Sequence of chain 2.A:
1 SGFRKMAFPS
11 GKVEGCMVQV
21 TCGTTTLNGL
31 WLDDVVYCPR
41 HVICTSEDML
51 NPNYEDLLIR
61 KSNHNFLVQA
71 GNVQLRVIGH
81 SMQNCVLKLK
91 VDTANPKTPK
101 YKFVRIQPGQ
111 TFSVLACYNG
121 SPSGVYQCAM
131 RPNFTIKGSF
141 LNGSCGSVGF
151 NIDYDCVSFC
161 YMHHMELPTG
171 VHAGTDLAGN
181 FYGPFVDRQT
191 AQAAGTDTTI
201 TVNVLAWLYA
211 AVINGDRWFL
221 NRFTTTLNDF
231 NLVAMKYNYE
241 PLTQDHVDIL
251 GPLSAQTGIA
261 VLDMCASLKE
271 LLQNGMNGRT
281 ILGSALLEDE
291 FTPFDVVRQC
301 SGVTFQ

Sequence of chain 1.A:
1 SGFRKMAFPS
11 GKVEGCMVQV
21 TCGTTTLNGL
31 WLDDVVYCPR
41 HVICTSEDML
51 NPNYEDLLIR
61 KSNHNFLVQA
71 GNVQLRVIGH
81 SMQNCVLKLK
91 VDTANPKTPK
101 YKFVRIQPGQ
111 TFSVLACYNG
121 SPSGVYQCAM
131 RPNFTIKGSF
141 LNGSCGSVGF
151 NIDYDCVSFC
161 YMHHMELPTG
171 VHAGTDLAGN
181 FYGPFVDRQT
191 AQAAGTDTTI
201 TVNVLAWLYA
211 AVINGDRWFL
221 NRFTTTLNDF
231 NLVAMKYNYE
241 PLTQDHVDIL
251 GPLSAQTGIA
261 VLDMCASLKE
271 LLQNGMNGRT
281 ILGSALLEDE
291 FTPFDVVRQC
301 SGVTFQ

Binding-site contacts:
Ligand atom O26 contacts residue HIS172 of chain 1.A at 3.5 Å.
Ligand atom C17 contacts residue CYS145 of chain 1.A at 2.7 Å (hydrophobic).
Ligand atom O29 contacts residue MET165 of chain 1.A at 3.6 Å.
Ligand atom O33 contacts residue GLU166 of chain 1.A at 2.8 Å (salt-bridge).
Ligand atom O26 contacts residue GLU166 of chain 1.A at 3.6 Å.
Ligand atom O26 contacts residue HIS163 of chain 1.A at 2.6 Å (h-bond).
Ligand atom N13 contacts residue GLN189 of chain 1.A at 3.1 Å (h-bond).
Ligand atom C11 contacts residue GLN189 of chain 1.A at 3.7 Å.
Ligand atom C7 contacts residue MET165 of chain 1.A at 3.4 Å (hydrophobic).
Ligand atom O9 contacts residue GLY143 of chain 1.A at 3.1 Å (h-bond).
Ligand atom C6 contacts residue GLN189 of chain 1.A at 3.0 Å.
Ligand atom CL7 contacts residue PRO168 of chain 1.A at 3.6 Å.
Ligand atom C8 contacts residue CYS145 of chain 1.A at 1.8 Å (hydrophobic).
Ligand atom C1 contacts residue THR190 of chain 1.A at 3.2 Å.
Ligand atom O9 contacts residue SER144 of chain 1.A at 3.3 Å (h-bond).
Ligand atom C9 contacts residue GLU166 of chain 1.A at 3.6 Å.
Ligand atom N23 contacts residue GLU166 of chain 1.A at 3.1 Å (salt-bridge).
Ligand atom C18 contacts residue ASP187 of chain 1.A at 3.6 Å.
Ligand atom C19 contacts residue CYS145 of chain 1.A at 3.1 Å (hydrophobic).
Ligand atom N16 contacts residue CYS145 of chain 1.A at 3.0 Å (h-bond).
Ligand atom C9 contacts residue MET165 of chain 1.A at 3.5 Å (hydrophobic).
Ligand atom O9 contacts residue CYS145 of chain 1.A at 2.6 Å (h-bond).
Ligand atom C24 contacts residue HIS163 of chain 1.A at 3.7 Å.
Ligand atom C5 contacts residue GLN189 of chain 1.A at 3.0 Å.
Ligand atom O29 contacts residue GLN189 of chain 1.A at 2.8 Å.
Ligand atom N10 contacts residue GLU166 of chain 1.A at 2.8 Å (salt-bridge).
Ligand atom C23 contacts residue TYR54 of chain 1.A at 3.5 Å (hydrophobic).
Ligand atom C23 contacts residue ASP187 of chain 1.A at 3.3 Å.
Ligand atom C6 contacts residue THR190 of chain 1.A at 2.8 Å.
Ligand atom C13 contacts residue HIS41 of chain 1.A at 3.7 Å.
Ligand atom N16 contacts residue HIS164 of chain 1.A at 3.2 Å (h-bond).
Ligand atom N23 contacts residue PHE140 of chain 1.A at 3.4 Å (h-bond).
Ligand atom C24 contacts residue GLU166 of chain 1.A at 3.6 Å.
Ligand atom O8 contacts residue GLU166 of chain 1.A at 3.4 Å (salt-bridge).
Ligand atom C5 contacts residue THR190 of chain 1.A at 3.2 Å.
Ligand atom O33 contacts residue MET165 of chain 1.A at 3.2 Å.
Ligand atom O8 contacts residue MET165 of chain 1.A at 3.2 Å.
Ligand atom C18 contacts residue ARG188 of chain 1.A at 3.6 Å.
Ligand atom C25 contacts residue MET49 of chain 1.A at 3.7 Å (hydrophobic).
Ligand atom O26 contacts residue PHE140 of chain 1.A at 3.4 Å.

The protein below binds the small molecule below.
Small molecule (SMILES): CC(C)[C@H](NC(=O)OCc1cccc(Cl)c1)C(=O)N[C@@H](CC1CCCCC1)C(=O)N[C@H](CO)C[C@@H]1CCNC1=O